This protein binds this small molecule.
Small molecule (SMILES): Nc1ccn([C@H]2C[C@H](O[P](=O)(O)OC[C@H]3O[C@@H](n4cnc5c(=O)nc(N)[nH]c54)C[C@@H]3O)[C@@H](CO[P](=O)(O)O[C@H]3C[C@H](n4ccc(N)nc4=O)O[C@@H]3CO[P](=O)(O)O[C@H]3C[C@H](n4cnc5c(=O)nc(N)[nH]c54)O[C@@H]3COP(=O)(O)O)O2)c(=O)n1

Sequence of chain 1.B:
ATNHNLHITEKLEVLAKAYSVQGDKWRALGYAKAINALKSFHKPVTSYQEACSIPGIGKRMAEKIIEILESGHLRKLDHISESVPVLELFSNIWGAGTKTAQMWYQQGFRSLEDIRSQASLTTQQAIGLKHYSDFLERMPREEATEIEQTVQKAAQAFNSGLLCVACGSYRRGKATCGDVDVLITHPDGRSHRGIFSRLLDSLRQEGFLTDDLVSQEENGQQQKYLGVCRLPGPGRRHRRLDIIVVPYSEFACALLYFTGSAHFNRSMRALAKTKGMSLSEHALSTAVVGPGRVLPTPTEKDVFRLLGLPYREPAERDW

Binding-site contacts:
Ligand atom OP2 contacts residue ARG60 of chain 1.B at 3.8 Å.
Ligand atom OP1 contacts residue GLY56 of chain 1.B at 2.6 Å (h-bond).
Ligand atom C4 contacts residue TRP26 of chain 1.B at 3.8 Å (hydrophobic).
Ligand atom OP2 contacts residue LYS76 of chain 1.B at 3.6 Å.
Ligand atom C4 contacts residue ARG27 of chain 1.B at 3.8 Å.
Ligand atom OP3 contacts residue ARG60 of chain 1.B at 3.7 Å.
Ligand atom C6 contacts residue TRP26 of chain 1.B at 3.7 Å (hydrophobic).
Ligand atom P contacts residue TYR31 of chain 1.B at 3.4 Å.
Ligand atom O4' contacts residue ARG27 of chain 1.B at 3.3 Å.
Ligand atom N9 contacts residue ARG27 of chain 1.B at 3.5 Å.
Ligand atom P contacts residue ARG60 of chain 1.B at 3.8 Å.
Ligand atom P contacts residue GLY56 of chain 1.B at 3.6 Å.
Ligand atom P contacts residue CA1 of chain 1.L at 3.8 Å.
Ligand atom P contacts residue LYS64 of chain 1.B at 3.7 Å.
Ligand atom OP1 contacts residue LYS64 of chain 1.B at 2.8 Å (salt-bridge).
Ligand atom N1 contacts residue TRP26 of chain 1.B at 3.8 Å.
Ligand atom O5' contacts residue TYR31 of chain 1.B at 3.3 Å (h-bond).
Ligand atom O4' contacts residue TYR31 of chain 1.B at 3.8 Å.
Ligand atom OP1 contacts residue ARG60 of chain 1.B at 3.7 Å.
Ligand atom C1' contacts residue ARG27 of chain 1.B at 3.6 Å.
Ligand atom OP1 contacts residue ARG60 of chain 1.B at 2.7 Å (salt-bridge).
Ligand atom OP2 contacts residue TYR19 of chain 1.B at 2.9 Å (h-bond).
Ligand atom C8 contacts residue ARG27 of chain 1.B at 3.4 Å.
Ligand atom OP1 contacts residue GLY58 of chain 1.B at 2.9 Å (h-bond).
Ligand atom C5' contacts residue GLY56 of chain 1.B at 3.2 Å.
Ligand atom O3' contacts residue MET61 of chain 1.B at 3.4 Å.
Ligand atom OP1 contacts residue LYS59 of chain 1.B at 3.8 Å.
Ligand atom O3' contacts residue GLY56 of chain 1.B at 3.3 Å.
Ligand atom OP3 contacts residue ARG27 of chain 1.B at 3.6 Å.
Ligand atom OP2 contacts residue CA1 of chain 1.L at 3.5 Å.
Ligand atom C5' contacts residue GLY58 of chain 1.B at 3.8 Å.
Ligand atom OP2 contacts residue LYS64 of chain 1.B at 3.6 Å.
Ligand atom C4' contacts residue GLY56 of chain 1.B at 3.2 Å.
Ligand atom C2 contacts residue TRP26 of chain 1.B at 3.6 Å (hydrophobic).
Ligand atom OP2 contacts residue TYR31 of chain 1.B at 2.6 Å (h-bond).
Ligand atom OP1 contacts residue MET61 of chain 1.B at 3.0 Å (h-bond).
Ligand atom N3 contacts residue TRP26 of chain 1.B at 3.5 Å (h-bond).
Ligand atom OP1 contacts residue CA1 of chain 1.L at 3.2 Å.
Ligand atom C4' contacts residue TYR31 of chain 1.B at 3.8 Å (hydrophobic).
Ligand atom OP1 contacts residue PRO55 of chain 1.B at 3.5 Å.